A protein and the small-molecule ligand that binds it are described below.
Small molecule (SMILES): CC(=O)N[C@@H]1[C@@H](O)[C@H](O)[C@@H](CO)O[C@H]1O

Binding-site contacts:
Ligand atom O5 contacts residue GLN580 of chain 1.G at 3.4 Å (h-bond).
Ligand atom O4 contacts residue LEU582 of chain 1.G at 4.0 Å.
Ligand atom C4 contacts residue GLN580 of chain 1.G at 3.4 Å.
Ligand atom O6 contacts residue PRO579 of chain 1.G at 4.2 Å.
Ligand atom C6 contacts residue LEU582 of chain 1.G at 3.6 Å (hydrophobic).
Ligand atom O5 contacts residue PRO579 of chain 1.G at 4.4 Å.
Ligand atom C1 contacts residue GLN580 of chain 1.G at 4.0 Å.
Ligand atom C3 contacts residue ASN331 of chain 1.G at 3.9 Å.
Ligand atom C5 contacts residue ASN331 of chain 1.G at 3.8 Å.
Ligand atom O7 contacts residue ASN331 of chain 1.G at 3.7 Å.
Ligand atom O5 contacts residue ASN331 of chain 1.G at 2.5 Å (h-bond).
Ligand atom O6 contacts residue LEU582 of chain 1.G at 4.1 Å.
Ligand atom C4 contacts residue ASN331 of chain 1.G at 4.3 Å.
Ligand atom C6 contacts residue GLN580 of chain 1.G at 4.1 Å.
Ligand atom C5 contacts residue GLN580 of chain 1.G at 3.8 Å.
Ligand atom O7 contacts residue GLN580 of chain 1.G at 4.2 Å.
Ligand atom C3 contacts residue GLN580 of chain 1.G at 4.0 Å.
Ligand atom C7 contacts residue ASN331 of chain 1.G at 3.5 Å.
Ligand atom O3 contacts residue GLN580 of chain 1.G at 4.3 Å.
Ligand atom C1 contacts residue ASN331 of chain 1.G at 1.5 Å.
Ligand atom N2 contacts residue ASN331 of chain 1.G at 2.9 Å (h-bond).
Ligand atom O6 contacts residue ASN331 of chain 1.G at 4.3 Å.
Ligand atom C2 contacts residue GLN580 of chain 1.G at 3.5 Å.
Ligand atom C2 contacts residue ASN331 of chain 1.G at 2.5 Å.

Sequence of chain 1.G:
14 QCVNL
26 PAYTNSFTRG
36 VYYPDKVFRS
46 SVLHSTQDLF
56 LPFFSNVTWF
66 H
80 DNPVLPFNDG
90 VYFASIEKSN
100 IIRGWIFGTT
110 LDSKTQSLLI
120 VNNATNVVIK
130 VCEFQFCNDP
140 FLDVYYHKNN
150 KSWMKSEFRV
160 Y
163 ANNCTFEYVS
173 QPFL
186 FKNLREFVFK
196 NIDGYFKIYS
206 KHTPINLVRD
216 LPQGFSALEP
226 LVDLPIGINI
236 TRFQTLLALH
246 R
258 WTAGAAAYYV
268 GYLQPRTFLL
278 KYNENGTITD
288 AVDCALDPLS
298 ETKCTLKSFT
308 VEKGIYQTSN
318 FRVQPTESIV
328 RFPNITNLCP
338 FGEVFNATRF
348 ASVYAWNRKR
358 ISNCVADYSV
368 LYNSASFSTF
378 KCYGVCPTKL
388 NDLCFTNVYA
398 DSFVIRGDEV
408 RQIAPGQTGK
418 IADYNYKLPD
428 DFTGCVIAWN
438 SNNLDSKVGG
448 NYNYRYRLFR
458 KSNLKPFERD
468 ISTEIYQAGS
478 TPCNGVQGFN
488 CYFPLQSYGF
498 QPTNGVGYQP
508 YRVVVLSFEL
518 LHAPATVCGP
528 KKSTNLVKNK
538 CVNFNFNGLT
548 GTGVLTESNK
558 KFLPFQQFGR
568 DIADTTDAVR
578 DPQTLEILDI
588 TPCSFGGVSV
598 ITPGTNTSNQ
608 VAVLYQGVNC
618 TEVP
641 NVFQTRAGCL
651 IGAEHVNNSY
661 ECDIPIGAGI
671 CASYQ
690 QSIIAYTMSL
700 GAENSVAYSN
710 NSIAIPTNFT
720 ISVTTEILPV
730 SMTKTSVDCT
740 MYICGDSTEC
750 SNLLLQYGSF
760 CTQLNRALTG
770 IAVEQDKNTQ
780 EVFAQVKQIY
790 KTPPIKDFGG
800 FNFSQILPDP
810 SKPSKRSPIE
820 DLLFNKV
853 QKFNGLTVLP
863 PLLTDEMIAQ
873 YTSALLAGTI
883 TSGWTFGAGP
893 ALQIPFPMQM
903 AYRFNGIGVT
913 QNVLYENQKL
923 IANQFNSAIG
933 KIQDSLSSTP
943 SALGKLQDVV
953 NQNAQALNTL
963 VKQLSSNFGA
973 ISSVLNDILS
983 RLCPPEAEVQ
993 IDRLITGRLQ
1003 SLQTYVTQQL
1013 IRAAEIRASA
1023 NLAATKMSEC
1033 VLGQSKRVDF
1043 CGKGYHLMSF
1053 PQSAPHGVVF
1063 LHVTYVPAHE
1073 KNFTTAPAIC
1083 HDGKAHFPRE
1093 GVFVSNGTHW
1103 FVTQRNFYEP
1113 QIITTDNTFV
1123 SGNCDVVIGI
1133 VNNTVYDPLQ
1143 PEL